The protein below binds the small molecule below.
Small molecule (SMILES): CC(=O)N[C@H]1[C@H](O[C@H]2[C@H](O)[C@@H](NC(C)=O)CO[C@@H]2CO)O[C@H](CO)[C@@H](O[C@H]2O[C@H](CO)[C@@H](O)[C@H](O)[C@@H]2O)[C@@H]1O

Sequence of chain 1.A:
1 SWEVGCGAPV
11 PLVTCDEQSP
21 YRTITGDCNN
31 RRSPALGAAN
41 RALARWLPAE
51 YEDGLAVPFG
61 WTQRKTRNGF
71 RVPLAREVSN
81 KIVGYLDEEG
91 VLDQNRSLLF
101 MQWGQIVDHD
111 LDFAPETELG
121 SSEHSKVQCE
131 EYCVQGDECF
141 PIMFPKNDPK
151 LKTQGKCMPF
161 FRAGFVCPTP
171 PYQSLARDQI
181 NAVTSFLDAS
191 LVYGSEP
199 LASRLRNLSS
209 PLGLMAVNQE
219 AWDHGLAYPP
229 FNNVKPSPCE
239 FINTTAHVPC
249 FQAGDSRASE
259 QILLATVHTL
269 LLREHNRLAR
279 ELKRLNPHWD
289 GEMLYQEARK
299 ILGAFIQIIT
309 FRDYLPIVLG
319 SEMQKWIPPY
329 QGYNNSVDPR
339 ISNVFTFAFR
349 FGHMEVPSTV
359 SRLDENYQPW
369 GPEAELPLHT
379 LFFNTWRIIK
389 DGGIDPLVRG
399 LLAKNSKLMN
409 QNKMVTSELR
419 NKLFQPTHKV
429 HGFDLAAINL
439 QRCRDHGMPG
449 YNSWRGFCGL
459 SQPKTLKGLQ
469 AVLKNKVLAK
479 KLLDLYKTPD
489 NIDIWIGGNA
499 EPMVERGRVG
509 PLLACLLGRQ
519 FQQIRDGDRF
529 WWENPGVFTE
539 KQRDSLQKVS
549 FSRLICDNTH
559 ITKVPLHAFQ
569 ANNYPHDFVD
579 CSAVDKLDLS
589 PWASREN

Binding-site contacts:
Ligand atom C8 contacts residue GLN217 of chain 1.A at 3.8 Å.
Ligand atom C7 contacts residue VAL215 of chain 1.A at 3.8 Å (hydrophobic).
Ligand atom O6 contacts residue LEU210 of chain 1.A at 4.1 Å.
Ligand atom C7 contacts residue ASN205 of chain 1.A at 3.1 Å.
Ligand atom N2 contacts residue GLN217 of chain 1.A at 4.1 Å.
Ligand atom C7 contacts residue ALA214 of chain 1.A at 4.2 Å (hydrophobic).
Ligand atom C4 contacts residue ASN205 of chain 1.A at 4.2 Å.
Ligand atom C7 contacts residue GLN217 of chain 1.A at 4.3 Å.
Ligand atom O5 contacts residue LEU212 of chain 1.A at 4.4 Å.
Ligand atom O6 contacts residue TRP220 of chain 1.A at 3.3 Å.
Ligand atom C3 contacts residue ASN205 of chain 1.A at 3.8 Å.
Ligand atom C8 contacts residue VAL215 of chain 1.A at 3.5 Å (hydrophobic).
Ligand atom O5 contacts residue SER208 of chain 1.A at 4.1 Å.
Ligand atom C3 contacts residue GLN217 of chain 1.A at 4.4 Å.
Ligand atom O5 contacts residue ASN205 of chain 1.A at 2.4 Å (h-bond).
Ligand atom O7 contacts residue ASN205 of chain 1.A at 2.8 Å (h-bond).
Ligand atom O7 contacts residue MET213 of chain 1.A at 4.0 Å.
Ligand atom C6 contacts residue TRP220 of chain 1.A at 3.8 Å (hydrophobic).
Ligand atom O6 contacts residue LEU212 of chain 1.A at 3.7 Å.
Ligand atom C5 contacts residue ASN205 of chain 1.A at 3.7 Å.
Ligand atom O6 contacts residue SER208 of chain 1.A at 4.3 Å.
Ligand atom O7 contacts residue ALA214 of chain 1.A at 3.4 Å.
Ligand atom C6 contacts residue SER208 of chain 1.A at 4.3 Å.
Ligand atom C8 contacts residue ALA214 of chain 1.A at 4.4 Å (hydrophobic).
Ligand atom C8 contacts residue ASN205 of chain 1.A at 4.5 Å.
Ligand atom O3 contacts residue GLN217 of chain 1.A at 3.3 Å (h-bond).
Ligand atom N2 contacts residue ASN205 of chain 1.A at 2.9 Å (h-bond).
Ligand atom O7 contacts residue VAL215 of chain 1.A at 3.0 Å (h-bond).
Ligand atom C1 contacts residue ASN205 of chain 1.A at 1.5 Å.
Ligand atom C2 contacts residue ASN205 of chain 1.A at 2.4 Å.